Sequence of chain 1.B:
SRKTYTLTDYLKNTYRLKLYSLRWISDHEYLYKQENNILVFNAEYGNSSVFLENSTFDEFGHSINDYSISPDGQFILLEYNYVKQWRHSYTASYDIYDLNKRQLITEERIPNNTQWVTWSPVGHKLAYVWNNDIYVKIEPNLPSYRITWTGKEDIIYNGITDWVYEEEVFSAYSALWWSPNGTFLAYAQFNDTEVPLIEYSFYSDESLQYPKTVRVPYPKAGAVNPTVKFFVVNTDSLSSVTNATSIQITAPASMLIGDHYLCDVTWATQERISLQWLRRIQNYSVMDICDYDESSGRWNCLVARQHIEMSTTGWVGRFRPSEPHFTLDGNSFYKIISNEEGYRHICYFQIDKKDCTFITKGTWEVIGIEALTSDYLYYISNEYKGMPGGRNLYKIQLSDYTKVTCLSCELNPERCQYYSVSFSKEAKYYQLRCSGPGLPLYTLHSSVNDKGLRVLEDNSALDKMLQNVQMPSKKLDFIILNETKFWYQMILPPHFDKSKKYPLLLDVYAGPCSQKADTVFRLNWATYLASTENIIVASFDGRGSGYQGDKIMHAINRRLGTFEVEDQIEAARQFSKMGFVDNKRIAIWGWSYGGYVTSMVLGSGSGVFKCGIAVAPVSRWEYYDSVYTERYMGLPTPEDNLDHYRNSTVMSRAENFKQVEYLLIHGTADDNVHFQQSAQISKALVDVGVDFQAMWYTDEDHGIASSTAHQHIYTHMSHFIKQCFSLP

Binding-site contacts:
Ligand atom O6 contacts residue GLU202 of chain 1.B at 2.9 Å (salt-bridge).
Ligand atom C3 contacts residue ASN199 of chain 1.B at 4.5 Å.
Ligand atom O5 contacts residue THR201 of chain 1.B at 3.8 Å.
Ligand atom C1 contacts residue THR201 of chain 1.B at 3.2 Å.
Ligand atom C2 contacts residue ASN199 of chain 1.B at 3.0 Å.
Ligand atom C7 contacts residue ILE164 of chain 1.B at 3.8 Å (hydrophobic).
Ligand atom O5 contacts residue ASN199 of chain 1.B at 2.8 Å (h-bond).
Ligand atom C6 contacts residue GLU202 of chain 1.B at 3.7 Å.
Ligand atom C5 contacts residue ASN199 of chain 1.B at 4.2 Å.
Ligand atom C6 contacts residue THR201 of chain 1.B at 4.2 Å.
Ligand atom O7 contacts residue ASN199 of chain 1.B at 3.0 Å (h-bond).
Ligand atom C1 contacts residue ASN199 of chain 1.B at 2.3 Å.
Ligand atom N2 contacts residue ASN199 of chain 1.B at 3.3 Å (h-bond).
Ligand atom C8 contacts residue ASN199 of chain 1.B at 4.5 Å.
Ligand atom C5 contacts residue THR201 of chain 1.B at 4.0 Å.
Ligand atom O6 contacts residue THR201 of chain 1.B at 3.4 Å.
Ligand atom C7 contacts residue ASN199 of chain 1.B at 3.3 Å.
Ligand atom C2 contacts residue THR201 of chain 1.B at 4.5 Å.
Ligand atom N2 contacts residue ILE164 of chain 1.B at 3.8 Å.
Ligand atom C8 contacts residue ILE164 of chain 1.B at 3.5 Å (hydrophobic).

The small molecule below binds the protein below.
Small molecule (SMILES): CC(=O)N[C@@H]1[C@@H](O)[C@H](O)[C@@H](CO)O[C@H]1O